Sequence of chain 1.YA:
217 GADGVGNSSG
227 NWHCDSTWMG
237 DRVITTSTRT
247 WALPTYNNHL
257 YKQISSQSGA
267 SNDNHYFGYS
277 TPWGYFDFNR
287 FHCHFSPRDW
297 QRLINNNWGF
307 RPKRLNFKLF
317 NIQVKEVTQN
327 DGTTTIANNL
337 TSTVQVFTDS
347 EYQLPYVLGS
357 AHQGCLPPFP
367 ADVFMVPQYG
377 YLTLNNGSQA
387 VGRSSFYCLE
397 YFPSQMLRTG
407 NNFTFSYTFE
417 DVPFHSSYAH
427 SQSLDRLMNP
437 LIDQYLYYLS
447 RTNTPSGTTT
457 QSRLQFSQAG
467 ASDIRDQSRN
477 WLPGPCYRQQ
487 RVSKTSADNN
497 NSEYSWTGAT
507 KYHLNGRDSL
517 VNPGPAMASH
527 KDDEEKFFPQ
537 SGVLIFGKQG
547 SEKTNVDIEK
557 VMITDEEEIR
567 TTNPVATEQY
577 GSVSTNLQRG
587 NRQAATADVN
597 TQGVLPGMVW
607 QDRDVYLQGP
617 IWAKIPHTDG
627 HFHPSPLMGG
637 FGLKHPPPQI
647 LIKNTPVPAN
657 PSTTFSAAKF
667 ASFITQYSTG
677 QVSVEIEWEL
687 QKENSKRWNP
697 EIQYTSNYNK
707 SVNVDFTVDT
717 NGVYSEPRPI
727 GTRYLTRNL

Binding-site contacts:
Ligand atom C6 contacts residue SER631 of chain 1.YA at 4.3 Å.
Ligand atom O4' contacts residue HIS629 of chain 1.YA at 4.2 Å.
Ligand atom N7 contacts residue PRO419 of chain 1.YA at 4.0 Å.
Ligand atom N7 contacts residue SER631 of chain 1.YA at 3.3 Å.
Ligand atom C8 contacts residue HIS629 of chain 1.YA at 3.6 Å.
Ligand atom N7 contacts residue HIS629 of chain 1.YA at 4.3 Å.
Ligand atom N3 contacts residue PRO630 of chain 1.YA at 3.3 Å.
Ligand atom C4 contacts residue PRO630 of chain 1.YA at 3.6 Å (hydrophobic).
Ligand atom C5 contacts residue PRO419 of chain 1.YA at 4.0 Å (hydrophobic).
Ligand atom O5' contacts residue PRO630 of chain 1.YA at 3.9 Å.
Ligand atom C8 contacts residue SER631 of chain 1.YA at 3.8 Å.
Ligand atom N6 contacts residue PHE637 of chain 1.YA at 4.0 Å.
Ligand atom C2' contacts residue HIS629 of chain 1.YA at 4.5 Å.
Ligand atom C6 contacts residue PRO419 of chain 1.YA at 4.1 Å (hydrophobic).
Ligand atom N9 contacts residue PRO630 of chain 1.YA at 4.0 Å.
Ligand atom P contacts residue HIS627 of chain 1.YA at 4.0 Å.
Ligand atom N1 contacts residue GLY638 of chain 1.YA at 3.5 Å (h-bond).
Ligand atom C6 contacts residue GLY638 of chain 1.YA at 3.9 Å.
Ligand atom N9 contacts residue HIS629 of chain 1.YA at 4.3 Å.
Ligand atom C2 contacts residue PRO630 of chain 1.YA at 3.5 Å (hydrophobic).
Ligand atom O1P contacts residue PRO630 of chain 1.YA at 4.3 Å.
Ligand atom C8 contacts residue PRO419 of chain 1.YA at 4.4 Å (hydrophobic).
Ligand atom N6 contacts residue GLY638 of chain 1.YA at 3.0 Å (h-bond).
Ligand atom C5 contacts residue PRO630 of chain 1.YA at 4.1 Å (hydrophobic).
Ligand atom C6 contacts residue PRO630 of chain 1.YA at 4.3 Å (hydrophobic).
Ligand atom C1' contacts residue HIS629 of chain 1.YA at 3.8 Å.
Ligand atom O4' contacts residue PRO630 of chain 1.YA at 3.4 Å.
Ligand atom N6 contacts residue VAL418 of chain 1.YA at 3.5 Å.
Ligand atom O1P contacts residue LYS640 of chain 1.YA at 4.4 Å.
Ligand atom C4 contacts residue SER631 of chain 1.YA at 4.4 Å.
Ligand atom C6 contacts residue VAL418 of chain 1.YA at 4.0 Å (hydrophobic).
Ligand atom C5 contacts residue SER631 of chain 1.YA at 3.9 Å.
Ligand atom N1 contacts residue PRO419 of chain 1.YA at 4.4 Å.
Ligand atom N1 contacts residue VAL418 of chain 1.YA at 4.1 Å.
Ligand atom N1 contacts residue PRO630 of chain 1.YA at 4.0 Å.
Ligand atom N6 contacts residue SER631 of chain 1.YA at 4.2 Å.
Ligand atom N6 contacts residue PRO419 of chain 1.YA at 4.5 Å.
Ligand atom C4 contacts residue PRO419 of chain 1.YA at 4.4 Å (hydrophobic).
Ligand atom P contacts residue PRO630 of chain 1.YA at 4.5 Å.
Ligand atom C1' contacts residue PRO630 of chain 1.YA at 4.0 Å (hydrophobic).

A small-molecule ligand and the protein it binds are described below.
Small molecule (SMILES): Nc1ncnc2c1ncn2[C@H]1C[C@H](O)[C@@H](COP(=O)(O)O)O1